Binding-site contacts:
Ligand atom CA contacts residue ASN85 of chain 1.A at 3.7 Å.
Ligand atom OB contacts residue VAL83 of chain 1.A at 3.5 Å.
Ligand atom CAB contacts residue VAL83 of chain 1.A at 3.6 Å (hydrophobic).
Ligand atom CE3 contacts residue HEM1 of chain 1.C at 4.2 Å.
Ligand atom CZA contacts residue PHE168 of chain 1.A at 3.6 Å (hydrophobic).
Ligand atom OAX contacts residue VAL78 of chain 1.A at 3.9 Å.
Ligand atom CD1 contacts residue VAL78 of chain 1.A at 4.1 Å (hydrophobic).
Ligand atom CE1 contacts residue PHE168 of chain 1.A at 3.7 Å (hydrophobic).
Ligand atom OAY contacts residue ARG386 of chain 1.A at 3.3 Å (salt-bridge).
Ligand atom CE1 contacts residue VAL78 of chain 1.A at 3.5 Å (hydrophobic).
Ligand atom CZA contacts residue VAL78 of chain 1.A at 3.8 Å (hydrophobic).
Ligand atom NA contacts residue VAL82 of chain 1.A at 3.7 Å.
Ligand atom OA contacts residue ASN85 of chain 1.A at 3.0 Å (h-bond).
Ligand atom CD2 contacts residue ALA233 of chain 1.A at 4.2 Å (hydrophobic).
Ligand atom OAX contacts residue ALA167 of chain 1.A at 3.5 Å.
Ligand atom CD1 contacts residue PHE168 of chain 1.A at 3.8 Å (hydrophobic).
Ligand atom OA contacts residue HEM1 of chain 1.C at 3.7 Å.
Ligand atom CE2 contacts residue THR229 of chain 1.A at 4.0 Å.
Ligand atom NB contacts residue ASN85 of chain 1.A at 3.9 Å.
Ligand atom FY contacts residue THR229 of chain 1.A at 3.5 Å.
Ligand atom CGA contacts residue PHE168 of chain 1.A at 3.9 Å (hydrophobic).
Ligand atom CE1 contacts residue THR77 of chain 1.A at 4.2 Å.
Ligand atom CB contacts residue VAL82 of chain 1.A at 3.5 Å (hydrophobic).
Ligand atom CD2 contacts residue THR229 of chain 1.A at 3.7 Å.
Ligand atom CBB contacts residue VAL83 of chain 1.A at 4.1 Å (hydrophobic).
Ligand atom CE4 contacts residue GLN385 of chain 1.A at 4.2 Å.
Ligand atom CD3 contacts residue HEM1 of chain 1.C at 3.7 Å.
Ligand atom CB contacts residue VAL83 of chain 1.A at 3.9 Å (hydrophobic).
Ligand atom FY contacts residue GLY232 of chain 1.A at 3.8 Å.
Ligand atom CD2 contacts residue PHE168 of chain 1.A at 3.8 Å (hydrophobic).
Ligand atom FY contacts residue VAL228 of chain 1.A at 3.4 Å.
Ligand atom CAB contacts residue VAL82 of chain 1.A at 3.6 Å (hydrophobic).
Ligand atom CE2 contacts residue PHE168 of chain 1.A at 3.7 Å (hydrophobic).
Ligand atom CA contacts residue VAL82 of chain 1.A at 4.2 Å (hydrophobic).
Ligand atom NB contacts residue HEM1 of chain 1.C at 4.2 Å.
Ligand atom OAX contacts residue PHE168 of chain 1.A at 4.0 Å.
Ligand atom OAY contacts residue PHE168 of chain 1.A at 3.9 Å.
Ligand atom OB contacts residue VAL82 of chain 1.A at 3.8 Å.
Ligand atom NB contacts residue VAL82 of chain 1.A at 4.0 Å.
Ligand atom CBB contacts residue MET62 of chain 1.A at 3.6 Å (hydrophobic).

A small-molecule ligand and the protein it binds are described below.
Small molecule (SMILES): O=C1N[C@@H](Cc2ccc(O)c(F)c2)C(=O)N[C@H]1Cc1ccc(O)cc1

Sequence of chain 1.A:
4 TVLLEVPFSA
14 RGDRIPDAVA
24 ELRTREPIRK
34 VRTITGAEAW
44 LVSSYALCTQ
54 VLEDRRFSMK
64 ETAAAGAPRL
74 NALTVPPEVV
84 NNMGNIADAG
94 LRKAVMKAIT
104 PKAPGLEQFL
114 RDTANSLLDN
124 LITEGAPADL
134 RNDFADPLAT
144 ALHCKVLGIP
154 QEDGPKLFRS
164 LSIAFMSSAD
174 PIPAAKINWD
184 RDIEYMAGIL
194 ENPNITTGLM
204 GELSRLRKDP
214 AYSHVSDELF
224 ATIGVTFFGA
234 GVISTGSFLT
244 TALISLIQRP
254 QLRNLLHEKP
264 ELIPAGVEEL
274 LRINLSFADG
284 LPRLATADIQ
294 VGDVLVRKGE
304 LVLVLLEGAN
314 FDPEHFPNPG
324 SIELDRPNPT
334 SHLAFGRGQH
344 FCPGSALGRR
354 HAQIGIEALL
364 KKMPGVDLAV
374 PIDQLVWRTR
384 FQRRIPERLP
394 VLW